Sequence of chain 1.B:
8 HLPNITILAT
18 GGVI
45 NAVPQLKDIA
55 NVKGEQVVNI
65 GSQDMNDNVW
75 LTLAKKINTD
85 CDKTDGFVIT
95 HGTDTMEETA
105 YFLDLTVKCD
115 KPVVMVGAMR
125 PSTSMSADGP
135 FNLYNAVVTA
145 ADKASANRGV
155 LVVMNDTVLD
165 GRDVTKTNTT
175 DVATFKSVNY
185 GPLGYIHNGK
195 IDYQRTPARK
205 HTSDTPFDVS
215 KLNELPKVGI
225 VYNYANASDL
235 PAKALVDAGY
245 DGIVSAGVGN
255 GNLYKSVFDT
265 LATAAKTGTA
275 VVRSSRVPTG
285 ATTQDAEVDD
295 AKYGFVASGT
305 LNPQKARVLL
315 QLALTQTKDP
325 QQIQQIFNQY

The small molecule below binds the protein below.
Small molecule (SMILES): N[C@@H](CC(=O)O)C(=O)O

Binding-site contacts:
Ligand atom N contacts residue GLU291 of chain 1.A at 2.8 Å (salt-bridge).
Ligand atom CG contacts residue VAL20 of chain 1.B at 3.4 Å (hydrophobic).
Ligand atom O contacts residue GLY65 of chain 1.B at 3.2 Å.
Ligand atom OD1 contacts residue VAL20 of chain 1.B at 3.5 Å.
Ligand atom OXT contacts residue ASP98 of chain 1.B at 3.2 Å (salt-bridge).
Ligand atom CB contacts residue ASP98 of chain 1.B at 3.5 Å.
Ligand atom N contacts residue ASP98 of chain 1.B at 3.1 Å (salt-bridge).
Ligand atom OXT contacts residue THR97 of chain 1.B at 3.1 Å (h-bond).
Ligand atom CB contacts residue THR97 of chain 1.B at 3.5 Å.
Ligand atom OD2 contacts residue GLY96 of chain 1.B at 3.3 Å.
Ligand atom OXT contacts residue SER66 of chain 1.B at 2.5 Å (h-bond).
Ligand atom N contacts residue GLN67 of chain 1.B at 3.2 Å (h-bond).
Ligand atom CA contacts residue VAL20 of chain 1.B at 3.8 Å (hydrophobic).
Ligand atom OD2 contacts residue ALA122 of chain 1.B at 3.7 Å.
Ligand atom OXT contacts residue GLY96 of chain 1.B at 3.2 Å.
Ligand atom C contacts residue ASP98 of chain 1.B at 4.0 Å.
Ligand atom CA contacts residue GLU291 of chain 1.A at 3.5 Å.
Ligand atom CA contacts residue GLN67 of chain 1.B at 4.2 Å.
Ligand atom CB contacts residue VAL20 of chain 1.B at 3.7 Å (hydrophobic).
Ligand atom OD2 contacts residue GLY19 of chain 1.B at 3.9 Å.
Ligand atom OD1 contacts residue ALA122 of chain 1.B at 3.0 Å (h-bond).
Ligand atom CA contacts residue ASP98 of chain 1.B at 3.9 Å.
Ligand atom CG contacts residue ALA122 of chain 1.B at 3.7 Å (hydrophobic).
Ligand atom CB contacts residue GLU291 of chain 1.A at 3.6 Å.
Ligand atom C contacts residue THR97 of chain 1.B at 3.9 Å.
Ligand atom OD1 contacts residue THR97 of chain 1.B at 2.8 Å (h-bond).
Ligand atom O contacts residue GLY96 of chain 1.B at 3.2 Å.
Ligand atom O contacts residue VAL20 of chain 1.B at 4.2 Å.
Ligand atom O contacts residue SER66 of chain 1.B at 2.8 Å (h-bond).
Ligand atom C contacts residue GLY19 of chain 1.B at 4.1 Å.
Ligand atom O contacts residue GLY19 of chain 1.B at 3.3 Å.
Ligand atom C contacts residue GLY96 of chain 1.B at 3.4 Å.
Ligand atom C contacts residue GLY65 of chain 1.B at 4.2 Å.
Ligand atom OD2 contacts residue THR97 of chain 1.B at 3.1 Å (h-bond).
Ligand atom O contacts residue GLN67 of chain 1.B at 3.8 Å.
Ligand atom CG contacts residue THR97 of chain 1.B at 3.0 Å.
Ligand atom N contacts residue ASN256 of chain 1.A at 3.7 Å.
Ligand atom C contacts residue SER66 of chain 1.B at 3.4 Å.
Ligand atom C contacts residue GLN67 of chain 1.B at 3.9 Å.
Ligand atom OD2 contacts residue VAL20 of chain 1.B at 2.9 Å (h-bond).

Sequence of chain 1.A:
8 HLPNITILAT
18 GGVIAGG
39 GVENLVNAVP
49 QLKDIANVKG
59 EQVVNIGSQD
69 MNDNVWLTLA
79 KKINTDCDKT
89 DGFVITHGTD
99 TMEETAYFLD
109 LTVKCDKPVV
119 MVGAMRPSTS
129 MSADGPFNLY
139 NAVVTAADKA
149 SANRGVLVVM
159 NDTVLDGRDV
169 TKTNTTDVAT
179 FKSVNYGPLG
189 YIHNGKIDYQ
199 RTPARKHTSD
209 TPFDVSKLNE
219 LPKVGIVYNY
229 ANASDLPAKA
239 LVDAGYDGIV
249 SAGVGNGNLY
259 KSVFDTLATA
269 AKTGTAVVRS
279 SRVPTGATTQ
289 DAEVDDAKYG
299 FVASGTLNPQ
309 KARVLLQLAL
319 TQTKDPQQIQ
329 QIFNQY